Sequence of chain 1.A:
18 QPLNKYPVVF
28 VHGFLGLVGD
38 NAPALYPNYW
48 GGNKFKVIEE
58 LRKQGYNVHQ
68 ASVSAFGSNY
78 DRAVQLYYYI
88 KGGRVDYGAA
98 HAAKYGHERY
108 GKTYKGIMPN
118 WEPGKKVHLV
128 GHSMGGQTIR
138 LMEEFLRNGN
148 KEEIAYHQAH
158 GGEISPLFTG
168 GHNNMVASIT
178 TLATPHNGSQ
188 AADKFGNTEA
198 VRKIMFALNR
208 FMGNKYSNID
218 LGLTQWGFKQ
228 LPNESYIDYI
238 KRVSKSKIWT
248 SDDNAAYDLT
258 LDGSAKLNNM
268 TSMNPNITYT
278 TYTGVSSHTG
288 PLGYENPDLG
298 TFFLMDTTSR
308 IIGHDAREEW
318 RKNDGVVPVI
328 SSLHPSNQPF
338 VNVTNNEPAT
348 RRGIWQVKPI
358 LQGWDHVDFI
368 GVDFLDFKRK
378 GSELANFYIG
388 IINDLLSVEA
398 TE

Binding-site contacts:
Ligand atom O1 contacts residue LEU34 of chain 1.A at 3.8 Å.
Ligand atom C6 contacts residue MET209 of chain 1.A at 3.9 Å (hydrophobic).
Ligand atom C3 contacts residue TYR43 of chain 1.A at 4.4 Å (hydrophobic).
Ligand atom C2 contacts residue LEU205 of chain 1.A at 3.8 Å (hydrophobic).
Ligand atom C5 contacts residue ILE216 of chain 1.A at 4.5 Å (hydrophobic).
Ligand atom O1 contacts residue LEU32 of chain 1.A at 3.0 Å (h-bond).
Ligand atom O2 contacts residue LEU32 of chain 1.A at 3.5 Å (h-bond).
Ligand atom C1 contacts residue LEU32 of chain 1.A at 3.7 Å (hydrophobic).
Ligand atom C3 contacts residue LEU34 of chain 1.A at 4.3 Å (hydrophobic).
Ligand atom O2 contacts residue LEU34 of chain 1.A at 3.8 Å.
Ligand atom C5 contacts residue PRO40 of chain 1.A at 3.9 Å (hydrophobic).
Ligand atom O2 contacts residue TYR43 of chain 1.A at 2.8 Å (h-bond).
Ligand atom C1 contacts residue LEU34 of chain 1.A at 3.8 Å (hydrophobic).
Ligand atom C8 contacts residue MET209 of chain 1.A at 4.3 Å (hydrophobic).
Ligand atom C2 contacts residue LEU34 of chain 1.A at 4.4 Å (hydrophobic).
Ligand atom C4 contacts residue LEU205 of chain 1.A at 4.5 Å (hydrophobic).
Ligand atom C1 contacts residue TYR43 of chain 1.A at 3.9 Å (hydrophobic).
Ligand atom O1 contacts residue PHE73 of chain 1.A at 3.6 Å.
Ligand atom O1 contacts residue TYR43 of chain 1.A at 4.3 Å.
Ligand atom O1 contacts residue LEU218 of chain 1.A at 4.5 Å.

A protein and the small-molecule ligand that binds it are described below.
Small molecule (SMILES): CCCCCCCC(=O)O